Sequence of chain 2.A:
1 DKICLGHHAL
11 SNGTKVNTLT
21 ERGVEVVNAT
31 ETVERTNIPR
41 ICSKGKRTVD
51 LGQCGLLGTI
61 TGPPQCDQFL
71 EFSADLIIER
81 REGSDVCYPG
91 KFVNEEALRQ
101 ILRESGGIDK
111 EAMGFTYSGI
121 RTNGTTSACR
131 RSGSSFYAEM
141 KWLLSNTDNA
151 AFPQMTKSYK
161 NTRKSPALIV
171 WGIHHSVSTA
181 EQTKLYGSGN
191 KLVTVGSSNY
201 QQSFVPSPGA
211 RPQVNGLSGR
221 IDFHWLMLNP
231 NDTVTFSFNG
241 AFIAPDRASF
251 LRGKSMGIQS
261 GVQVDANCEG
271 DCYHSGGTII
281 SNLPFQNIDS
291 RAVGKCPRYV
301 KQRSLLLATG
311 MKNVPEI

Binding-site contacts:
Ligand atom C2 contacts residue ASN12 of chain 2.A at 2.3 Å.
Ligand atom C5 contacts residue ASN12 of chain 2.A at 3.6 Å.
Ligand atom O5 contacts residue ASN12 of chain 2.A at 2.4 Å (h-bond).
Ligand atom C8 contacts residue ASN12 of chain 2.A at 3.2 Å.
Ligand atom C7 contacts residue GLY13 of chain 2.A at 4.0 Å.
Ligand atom N2 contacts residue ASN12 of chain 2.A at 2.9 Å (h-bond).
Ligand atom O7 contacts residue ASN12 of chain 2.A at 3.9 Å.
Ligand atom O7 contacts residue GLY13 of chain 2.A at 3.6 Å.
Ligand atom C4 contacts residue ASN12 of chain 2.A at 4.0 Å.
Ligand atom C8 contacts residue GLY13 of chain 2.A at 4.0 Å.
Ligand atom C1 contacts residue ASN12 of chain 2.A at 1.5 Å.
Ligand atom C3 contacts residue ASN12 of chain 2.A at 3.7 Å.
Ligand atom C7 contacts residue ASN12 of chain 2.A at 3.6 Å.

This small molecule binds to this protein.
Small molecule (SMILES): CC(=O)N[C@@H]1[C@@H](O)[C@H](O)[C@@H](CO)O[C@H]1O